Sequence of chain 1.A:
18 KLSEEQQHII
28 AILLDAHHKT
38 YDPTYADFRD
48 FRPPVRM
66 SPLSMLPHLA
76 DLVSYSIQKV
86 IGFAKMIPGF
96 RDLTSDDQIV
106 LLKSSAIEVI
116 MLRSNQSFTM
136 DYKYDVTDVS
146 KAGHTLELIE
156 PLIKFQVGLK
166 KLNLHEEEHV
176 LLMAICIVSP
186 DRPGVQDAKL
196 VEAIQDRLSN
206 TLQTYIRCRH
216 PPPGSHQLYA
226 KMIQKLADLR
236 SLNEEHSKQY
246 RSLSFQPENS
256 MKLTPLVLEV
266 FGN

Binding-site contacts:
Ligand atom O3 contacts residue HIS149 of chain 1.A at 2.7 Å (h-bond).
Ligand atom C3 contacts residue TYR38 of chain 1.A at 3.4 Å (hydrophobic).
Ligand atom C2 contacts residue ARG118 of chain 1.A at 4.0 Å.
Ligand atom O2 contacts residue TYR42 of chain 1.A at 3.9 Å.
Ligand atom C23 contacts residue HIS241 of chain 1.A at 4.0 Å.
Ligand atom C25 contacts residue HIS149 of chain 1.A at 3.7 Å.
Ligand atom O3 contacts residue TYR245 of chain 1.A at 3.9 Å.
Ligand atom C23 contacts residue HIS149 of chain 1.A at 3.6 Å.
Ligand atom C26 contacts residue LEU71 of chain 1.A at 3.5 Å (hydrophobic).
Ligand atom O1 contacts residue SER81 of chain 1.A at 2.7 Å (h-bond).
Ligand atom C19 contacts residue LEU77 of chain 1.A at 3.7 Å (hydrophobic).
Ligand atom O2 contacts residue SER122 of chain 1.A at 2.7 Å (h-bond).
Ligand atom C12 contacts residue VAL144 of chain 1.A at 3.6 Å (hydrophobic).
Ligand atom O2 contacts residue ARG118 of chain 1.A at 4.0 Å.
Ligand atom O2 contacts residue TYR38 of chain 1.A at 2.7 Å (h-bond).
Ligand atom C1 contacts residue ARG118 of chain 1.A at 3.8 Å.
Ligand atom C6 contacts residue SER119 of chain 1.A at 3.5 Å.
Ligand atom C24 contacts residue VAL78 of chain 1.A at 3.8 Å (hydrophobic).
Ligand atom O2 contacts residue SER119 of chain 1.A at 3.4 Å.
Ligand atom C24 contacts residue HIS241 of chain 1.A at 3.9 Å.
Ligand atom C4 contacts residue SER122 of chain 1.A at 3.6 Å.
Ligand atom O1 contacts residue ARG118 of chain 1.A at 2.9 Å (salt-bridge).
Ligand atom C11 contacts residue TYR139 of chain 1.A at 3.9 Å (hydrophobic).
Ligand atom C7 contacts residue SER119 of chain 1.A at 3.3 Å.
Ligand atom C15 contacts residue ILE115 of chain 1.A at 3.9 Å (hydrophobic).
Ligand atom C2 contacts residue TYR38 of chain 1.A at 3.9 Å (hydrophobic).
Ligand atom C10 contacts residue SER81 of chain 1.A at 4.0 Å.
Ligand atom C4 contacts residue TYR42 of chain 1.A at 3.7 Å (hydrophobic).
Ligand atom C5 contacts residue SER119 of chain 1.A at 3.8 Å.
Ligand atom C1 contacts residue SER81 of chain 1.A at 3.8 Å.
Ligand atom C3 contacts residue SER122 of chain 1.A at 3.6 Å.
Ligand atom O3 contacts residue HIS241 of chain 1.A at 2.8 Å (h-bond).
Ligand atom C21 contacts residue LEU153 of chain 1.A at 3.6 Å (hydrophobic).
Ligand atom C27 contacts residue TYR245 of chain 1.A at 4.0 Å (hydrophobic).
Ligand atom C25 contacts residue HIS241 of chain 1.A at 3.8 Å.
Ligand atom C3 contacts residue TYR42 of chain 1.A at 3.5 Å (hydrophobic).
Ligand atom C19 contacts residue ILE115 of chain 1.A at 3.6 Å (hydrophobic).
Ligand atom C26 contacts residue HIS149 of chain 1.A at 3.7 Å.
Ligand atom C19 contacts residue SER81 of chain 1.A at 3.4 Å.
Ligand atom C18 contacts residue VAL78 of chain 1.A at 3.9 Å (hydrophobic).

This small molecule binds to this protein.
Small molecule (SMILES): C=C1/C(=C\C=C2/CCC[C@]3(C)[C@@H]([C@H](C)CCCC(C)(C)O)CC[C@@H]23)C[C@@H](O)C[C@@H]1O